Binding-site contacts:
Ligand atom C4 contacts residue ASN100 of chain 1.B at 4.4 Å.
Ligand atom O5 contacts residue LEU103 of chain 1.B at 4.1 Å.
Ligand atom O3 contacts residue PHE121 of chain 1.B at 3.4 Å.
Ligand atom C2 contacts residue LEU103 of chain 1.B at 4.4 Å (hydrophobic).
Ligand atom C7 contacts residue PRO99 of chain 1.B at 4.0 Å (hydrophobic).
Ligand atom O3 contacts residue LEU122 of chain 1.B at 4.4 Å.
Ligand atom C1 contacts residue ASN100 of chain 1.B at 1.5 Å.
Ligand atom O7 contacts residue LEU122 of chain 1.B at 3.2 Å.
Ligand atom O5 contacts residue SER102 of chain 1.B at 3.2 Å.
Ligand atom C8 contacts residue PRO99 of chain 1.B at 4.2 Å (hydrophobic).
Ligand atom O3 contacts residue NAG1 of chain 1.CA at 4.5 Å.
Ligand atom C4 contacts residue PHE121 of chain 1.B at 3.8 Å (hydrophobic).
Ligand atom C5 contacts residue ASN100 of chain 1.B at 3.9 Å.
Ligand atom O7 contacts residue ASN100 of chain 1.B at 3.5 Å (h-bond).
Ligand atom C1 contacts residue SER102 of chain 1.B at 4.2 Å.
Ligand atom O6 contacts residue SER102 of chain 1.B at 3.7 Å.
Ligand atom C6 contacts residue LEU103 of chain 1.B at 4.1 Å (hydrophobic).
Ligand atom N2 contacts residue ASN100 of chain 1.B at 2.9 Å (h-bond).
Ligand atom C5 contacts residue SER102 of chain 1.B at 4.2 Å.
Ligand atom C7 contacts residue NAG1 of chain 1.CA at 3.7 Å.
Ligand atom C3 contacts residue ASN100 of chain 1.B at 3.9 Å.
Ligand atom C7 contacts residue ASN100 of chain 1.B at 3.5 Å.
Ligand atom O5 contacts residue ASN100 of chain 1.B at 2.5 Å (h-bond).
Ligand atom C6 contacts residue SER102 of chain 1.B at 4.0 Å.
Ligand atom C8 contacts residue NAG1 of chain 1.CA at 3.4 Å.
Ligand atom C4 contacts residue LEU103 of chain 1.B at 4.2 Å (hydrophobic).
Ligand atom C3 contacts residue PHE121 of chain 1.B at 4.1 Å (hydrophobic).
Ligand atom O4 contacts residue PHE121 of chain 1.B at 4.0 Å.
Ligand atom O7 contacts residue NAG1 of chain 1.CA at 3.6 Å.
Ligand atom C2 contacts residue ASN100 of chain 1.B at 2.6 Å.
Ligand atom O7 contacts residue PRO99 of chain 1.B at 3.1 Å.
Ligand atom C7 contacts residue LEU122 of chain 1.B at 4.2 Å (hydrophobic).

A protein and the small-molecule ligand that binds it are described below.
Small molecule (SMILES): CC(=O)N[C@@H]1[C@@H](O)[C@H](O)[C@@H](CO)O[C@H]1O

Sequence of chain 1.B:
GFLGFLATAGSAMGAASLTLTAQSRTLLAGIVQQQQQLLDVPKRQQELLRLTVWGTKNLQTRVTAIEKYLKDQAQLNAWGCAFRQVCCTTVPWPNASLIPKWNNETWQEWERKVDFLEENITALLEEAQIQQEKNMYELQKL